Binding-site contacts:
Ligand atom CD contacts residue ASN249 of chain 1.E at 3.9 Å.
Ligand atom C contacts residue ARG135 of chain 1.E at 3.6 Å.
Ligand atom O contacts residue ARG135 of chain 1.E at 3.1 Å (salt-bridge).
Ligand atom CG2 contacts residue TYR154 of chain 1.E at 3.6 Å (hydrophobic).
Ligand atom CG contacts residue PHE220 of chain 1.E at 3.6 Å (hydrophobic).
Ligand atom CB contacts residue ASN187 of chain 1.E at 3.5 Å.
Ligand atom O contacts residue ASN187 of chain 1.E at 2.9 Å (h-bond).
Ligand atom CG1 contacts residue TYR154 of chain 1.E at 3.8 Å (hydrophobic).
Ligand atom CG contacts residue LYS217 of chain 1.E at 3.5 Å.
Ligand atom CE contacts residue ASN249 of chain 1.E at 3.7 Å.
Ligand atom O contacts residue ARG221 of chain 1.E at 2.9 Å (salt-bridge).
Ligand atom OE2 contacts residue LYS224 of chain 1.E at 3.6 Å (salt-bridge).
Ligand atom O contacts residue TYR142 of chain 1.E at 3.0 Å.
Ligand atom CB contacts residue TYR154 of chain 1.E at 3.8 Å (hydrophobic).
Ligand atom CD contacts residue LYS194 of chain 1.E at 3.7 Å.
Ligand atom CG contacts residue ASN249 of chain 1.E at 3.6 Å.
Ligand atom CG2 contacts residue GLN143 of chain 1.E at 3.4 Å.
Ligand atom C contacts residue ASN187 of chain 1.E at 3.8 Å.
Ligand atom CE contacts residue ILE252 of chain 1.E at 3.8 Å (hydrophobic).
Ligand atom CA contacts residue ASN187 of chain 1.E at 3.7 Å.
Ligand atom CD contacts residue GLU246 of chain 1.E at 3.2 Å.
Ligand atom O contacts residue ARG221 of chain 1.E at 2.8 Å (salt-bridge).
Ligand atom CB contacts residue PHE220 of chain 1.E at 3.6 Å (hydrophobic).
Ligand atom O contacts residue ASN139 of chain 1.E at 3.1 Å (h-bond).
Ligand atom OE2 contacts residue GLU246 of chain 1.E at 2.9 Å (salt-bridge).
Ligand atom N contacts residue ASN187 of chain 1.E at 3.0 Å (h-bond).
Ligand atom CB contacts residue LYS217 of chain 1.E at 3.8 Å.
Ligand atom O contacts residue LYS217 of chain 1.E at 3.1 Å (salt-bridge).
Ligand atom C contacts residue LYS217 of chain 1.E at 3.6 Å.
Ligand atom CG2 contacts residue ASN139 of chain 1.E at 3.5 Å.
Ligand atom CG1 contacts residue TYR142 of chain 1.E at 3.7 Å (hydrophobic).
Ligand atom OE1 contacts residue GLU246 of chain 1.E at 3.5 Å (salt-bridge).
Ligand atom OE2 contacts residue LYS194 of chain 1.E at 3.6 Å.
Ligand atom OXT contacts residue ARG135 of chain 1.E at 3.3 Å (salt-bridge).
Ligand atom OE1 contacts residue LYS194 of chain 1.E at 3.1 Å (salt-bridge).
Ligand atom CG1 contacts residue ASN187 of chain 1.E at 3.7 Å.
Ligand atom C contacts residue ASN187 of chain 1.E at 3.8 Å.
Ligand atom OD1 contacts residue LYS217 of chain 1.E at 2.8 Å (salt-bridge).
Ligand atom OXT contacts residue LYS183 of chain 1.E at 3.7 Å.
Ligand atom OD2 contacts residue LYS217 of chain 1.E at 3.7 Å.

This small molecule binds to this protein.
Small molecule (SMILES): CSCC[C@H](NC(=O)CCCC(=O)O)C(=O)N[C@@H](CCC(=O)O)C(=O)N[C@@H](CCC(=O)O)C(=O)N[C@H](C(=O)N[C@@H](CC(=O)O)C(=O)O)C(C)C

Sequence of chain 1.E:
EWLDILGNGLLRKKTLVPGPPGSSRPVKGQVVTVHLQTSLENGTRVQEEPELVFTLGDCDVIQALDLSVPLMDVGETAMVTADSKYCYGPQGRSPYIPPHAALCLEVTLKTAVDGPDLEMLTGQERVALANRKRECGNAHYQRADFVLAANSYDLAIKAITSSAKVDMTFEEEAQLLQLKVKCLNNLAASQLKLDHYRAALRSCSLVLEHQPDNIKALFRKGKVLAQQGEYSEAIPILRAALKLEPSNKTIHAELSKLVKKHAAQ